A small-molecule ligand and the protein it binds are described below.
Small molecule (SMILES): Nc1ncnc2c1ncn2[C@H]1C[C@H](O)[C@@H](COP(=O)(O)O)O1

Sequence of chain 1.I:
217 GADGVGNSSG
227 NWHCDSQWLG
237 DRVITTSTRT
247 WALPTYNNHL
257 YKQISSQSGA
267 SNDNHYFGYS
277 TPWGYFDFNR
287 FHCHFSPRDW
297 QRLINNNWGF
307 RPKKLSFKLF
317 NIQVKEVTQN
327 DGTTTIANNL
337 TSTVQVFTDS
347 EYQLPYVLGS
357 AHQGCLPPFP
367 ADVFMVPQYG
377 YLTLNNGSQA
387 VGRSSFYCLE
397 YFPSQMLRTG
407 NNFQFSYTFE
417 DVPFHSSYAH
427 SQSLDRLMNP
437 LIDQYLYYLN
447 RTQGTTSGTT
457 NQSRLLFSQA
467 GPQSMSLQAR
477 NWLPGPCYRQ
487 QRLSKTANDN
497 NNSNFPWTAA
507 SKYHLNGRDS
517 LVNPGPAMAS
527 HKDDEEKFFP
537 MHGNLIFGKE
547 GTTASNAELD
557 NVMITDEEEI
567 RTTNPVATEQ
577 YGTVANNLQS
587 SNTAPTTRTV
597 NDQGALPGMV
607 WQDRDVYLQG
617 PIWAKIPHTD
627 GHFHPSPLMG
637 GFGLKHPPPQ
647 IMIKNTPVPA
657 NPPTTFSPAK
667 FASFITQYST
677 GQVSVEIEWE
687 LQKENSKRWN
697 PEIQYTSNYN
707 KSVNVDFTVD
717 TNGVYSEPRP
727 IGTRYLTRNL

Binding-site contacts:
Ligand atom N1 contacts residue ILE622 of chain 1.I at 4.4 Å.
Ligand atom N6 contacts residue GLY637 of chain 1.I at 4.1 Å.
Ligand atom O5' contacts residue PRO631 of chain 1.I at 4.1 Å.
Ligand atom C6 contacts residue PRO419 of chain 1.I at 4.4 Å (hydrophobic).
Ligand atom N6 contacts residue SER632 of chain 1.I at 3.9 Å.
Ligand atom O4' contacts residue HIS630 of chain 1.I at 4.4 Å.
Ligand atom C5 contacts residue PRO419 of chain 1.I at 4.2 Å (hydrophobic).
Ligand atom N1 contacts residue VAL418 of chain 1.I at 3.8 Å.
Ligand atom N9 contacts residue HIS630 of chain 1.I at 4.2 Å.
Ligand atom N6 contacts residue VAL418 of chain 1.I at 3.6 Å.
Ligand atom N7 contacts residue ASP609 of chain 1.I at 4.5 Å.
Ligand atom C1' contacts residue HIS630 of chain 1.I at 4.0 Å.
Ligand atom O4' contacts residue PRO631 of chain 1.I at 3.8 Å.
Ligand atom N7 contacts residue PRO419 of chain 1.I at 4.4 Å.
Ligand atom N1 contacts residue GLY639 of chain 1.I at 2.9 Å (h-bond).
Ligand atom N6 contacts residue PRO633 of chain 1.I at 4.2 Å.
Ligand atom N9 contacts residue PRO419 of chain 1.I at 4.2 Å.
Ligand atom O5' contacts residue PHE629 of chain 1.I at 4.2 Å.
Ligand atom N6 contacts residue PHE638 of chain 1.I at 3.8 Å.
Ligand atom N6 contacts residue GLY639 of chain 1.I at 2.8 Å (h-bond).
Ligand atom C6 contacts residue GLY639 of chain 1.I at 3.7 Å.
Ligand atom N1 contacts residue PRO631 of chain 1.I at 4.2 Å.
Ligand atom C6 contacts residue VAL418 of chain 1.I at 3.8 Å (hydrophobic).
Ligand atom C5 contacts residue SER632 of chain 1.I at 4.3 Å.
Ligand atom N7 contacts residue SER632 of chain 1.I at 3.8 Å.
Ligand atom C6 contacts residue SER632 of chain 1.I at 4.3 Å.
Ligand atom O2P contacts residue PRO631 of chain 1.I at 3.8 Å.
Ligand atom C2 contacts residue PRO419 of chain 1.I at 4.4 Å (hydrophobic).
Ligand atom C8 contacts residue PRO419 of chain 1.I at 4.3 Å (hydrophobic).
Ligand atom C4 contacts residue PRO419 of chain 1.I at 4.2 Å (hydrophobic).
Ligand atom C6 contacts residue PRO631 of chain 1.I at 4.0 Å (hydrophobic).
Ligand atom O2P contacts residue PHE629 of chain 1.I at 4.0 Å.
Ligand atom C2 contacts residue GLY639 of chain 1.I at 3.7 Å.
Ligand atom N6 contacts residue PRO631 of chain 1.I at 3.9 Å.
Ligand atom C2' contacts residue PRO419 of chain 1.I at 4.0 Å (hydrophobic).
Ligand atom N3 contacts residue PRO419 of chain 1.I at 4.3 Å.
Ligand atom C5 contacts residue PRO631 of chain 1.I at 4.4 Å (hydrophobic).
Ligand atom O2P contacts residue HIS628 of chain 1.I at 4.3 Å.
Ligand atom N7 contacts residue HIS630 of chain 1.I at 4.1 Å.
Ligand atom C8 contacts residue HIS630 of chain 1.I at 3.4 Å.